The protein below binds the small molecule below.
Small molecule (SMILES): CC(=O)N[C@H]1[C@H](O[C@H]2[C@H](O)[C@@H](NC(C)=O)CO[C@@H]2CO[C@H]2O[C@@H](C)[C@@H](O)[C@@H](O)[C@@H]2O)O[C@H](CO)[C@@H](O)[C@@H]1O

Sequence of chain 2.A:
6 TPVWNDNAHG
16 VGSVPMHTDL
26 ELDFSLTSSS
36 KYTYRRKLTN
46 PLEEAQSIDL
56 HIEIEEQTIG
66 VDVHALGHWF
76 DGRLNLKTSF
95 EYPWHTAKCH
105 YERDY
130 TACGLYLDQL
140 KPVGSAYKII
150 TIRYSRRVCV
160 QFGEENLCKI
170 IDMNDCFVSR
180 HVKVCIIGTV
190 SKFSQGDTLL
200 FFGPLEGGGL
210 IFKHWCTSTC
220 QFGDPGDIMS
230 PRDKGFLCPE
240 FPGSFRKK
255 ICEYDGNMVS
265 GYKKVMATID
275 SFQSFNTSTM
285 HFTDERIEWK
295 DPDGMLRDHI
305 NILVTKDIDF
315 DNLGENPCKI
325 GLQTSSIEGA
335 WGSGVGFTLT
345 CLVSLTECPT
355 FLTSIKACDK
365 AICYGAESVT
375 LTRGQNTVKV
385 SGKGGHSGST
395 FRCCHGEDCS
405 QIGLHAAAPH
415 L

Binding-site contacts:
Ligand atom O4 contacts residue THR342 of chain 3.A at 4.0 Å.
Ligand atom C3 contacts residue LEU204 of chain 2.A at 3.6 Å (hydrophobic).
Ligand atom O3 contacts residue PHE201 of chain 2.A at 4.0 Å.
Ligand atom C7 contacts residue GLU332 of chain 3.A at 4.0 Å.
Ligand atom C7 contacts residue SER385 of chain 3.A at 3.8 Å.
Ligand atom C4 contacts residue PHE201 of chain 2.A at 3.7 Å (hydrophobic).
Ligand atom O7 contacts residue THR342 of chain 3.A at 2.7 Å (h-bond).
Ligand atom C8 contacts residue GLU332 of chain 3.A at 4.2 Å.
Ligand atom C4 contacts residue ASN280 of chain 2.A at 4.3 Å.
Ligand atom C6 contacts residue GLY208 of chain 2.A at 3.2 Å.
Ligand atom C1 contacts residue ASN280 of chain 2.A at 1.4 Å.
Ligand atom C5 contacts residue ASN280 of chain 2.A at 3.7 Å.
Ligand atom C1 contacts residue SER385 of chain 3.A at 4.1 Å.
Ligand atom N2 contacts residue ASN280 of chain 2.A at 2.8 Å (h-bond).
Ligand atom C7 contacts residue ASN280 of chain 2.A at 3.3 Å.
Ligand atom O5 contacts residue ASN280 of chain 2.A at 2.4 Å (h-bond).
Ligand atom C8 contacts residue PHE341 of chain 3.A at 4.0 Å (hydrophobic).
Ligand atom O7 contacts residue ASN280 of chain 2.A at 3.5 Å (h-bond).
Ligand atom C6 contacts residue SER278 of chain 2.A at 3.8 Å.
Ligand atom C6 contacts residue LEU209 of chain 2.A at 3.5 Å (hydrophobic).
Ligand atom N2 contacts residue GLU332 of chain 3.A at 3.8 Å.
Ligand atom C8 contacts residue GLY333 of chain 3.A at 3.6 Å.
Ligand atom C1 contacts residue GLY206 of chain 2.A at 3.9 Å.
Ligand atom O4 contacts residue PHE201 of chain 2.A at 3.3 Å.
Ligand atom C4 contacts residue GLU332 of chain 3.A at 3.7 Å.
Ligand atom C2 contacts residue GLU332 of chain 3.A at 3.4 Å.
Ligand atom C3 contacts residue GLU332 of chain 3.A at 3.2 Å.
Ligand atom C8 contacts residue GLY340 of chain 3.A at 3.4 Å.
Ligand atom O7 contacts residue SER385 of chain 3.A at 2.7 Å (h-bond).
Ligand atom C2 contacts residue GLY206 of chain 2.A at 4.1 Å.
Ligand atom C3 contacts residue ASN280 of chain 2.A at 3.8 Å.
Ligand atom N2 contacts residue GLY206 of chain 2.A at 4.2 Å.
Ligand atom O7 contacts residue GLU332 of chain 3.A at 3.3 Å.
Ligand atom C8 contacts residue THR342 of chain 3.A at 4.2 Å.
Ligand atom O3 contacts residue LEU204 of chain 2.A at 3.6 Å.
Ligand atom C7 contacts residue THR342 of chain 3.A at 3.7 Å.
Ligand atom O3 contacts residue GLU332 of chain 3.A at 2.3 Å (salt-bridge).
Ligand atom C5 contacts residue GLY208 of chain 2.A at 3.9 Å.
Ligand atom C2 contacts residue ASN280 of chain 2.A at 2.5 Å.
Ligand atom C4 contacts residue LEU204 of chain 2.A at 3.5 Å (hydrophobic).

Sequence of chain 3.A:
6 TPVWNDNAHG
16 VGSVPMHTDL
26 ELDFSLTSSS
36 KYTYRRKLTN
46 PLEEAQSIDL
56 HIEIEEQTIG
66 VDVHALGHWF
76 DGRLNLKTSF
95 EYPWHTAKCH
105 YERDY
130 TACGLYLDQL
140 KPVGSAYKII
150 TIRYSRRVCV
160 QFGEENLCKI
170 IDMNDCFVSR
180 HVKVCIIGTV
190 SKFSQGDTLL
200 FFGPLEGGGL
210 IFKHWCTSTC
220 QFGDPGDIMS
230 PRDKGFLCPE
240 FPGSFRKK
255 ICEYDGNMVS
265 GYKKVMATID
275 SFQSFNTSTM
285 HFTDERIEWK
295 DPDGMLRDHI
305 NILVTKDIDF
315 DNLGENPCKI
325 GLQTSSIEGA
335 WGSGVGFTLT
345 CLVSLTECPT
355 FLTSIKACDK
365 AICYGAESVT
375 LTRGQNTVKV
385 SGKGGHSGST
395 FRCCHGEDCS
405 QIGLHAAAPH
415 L